Sequence of chain 1.B:
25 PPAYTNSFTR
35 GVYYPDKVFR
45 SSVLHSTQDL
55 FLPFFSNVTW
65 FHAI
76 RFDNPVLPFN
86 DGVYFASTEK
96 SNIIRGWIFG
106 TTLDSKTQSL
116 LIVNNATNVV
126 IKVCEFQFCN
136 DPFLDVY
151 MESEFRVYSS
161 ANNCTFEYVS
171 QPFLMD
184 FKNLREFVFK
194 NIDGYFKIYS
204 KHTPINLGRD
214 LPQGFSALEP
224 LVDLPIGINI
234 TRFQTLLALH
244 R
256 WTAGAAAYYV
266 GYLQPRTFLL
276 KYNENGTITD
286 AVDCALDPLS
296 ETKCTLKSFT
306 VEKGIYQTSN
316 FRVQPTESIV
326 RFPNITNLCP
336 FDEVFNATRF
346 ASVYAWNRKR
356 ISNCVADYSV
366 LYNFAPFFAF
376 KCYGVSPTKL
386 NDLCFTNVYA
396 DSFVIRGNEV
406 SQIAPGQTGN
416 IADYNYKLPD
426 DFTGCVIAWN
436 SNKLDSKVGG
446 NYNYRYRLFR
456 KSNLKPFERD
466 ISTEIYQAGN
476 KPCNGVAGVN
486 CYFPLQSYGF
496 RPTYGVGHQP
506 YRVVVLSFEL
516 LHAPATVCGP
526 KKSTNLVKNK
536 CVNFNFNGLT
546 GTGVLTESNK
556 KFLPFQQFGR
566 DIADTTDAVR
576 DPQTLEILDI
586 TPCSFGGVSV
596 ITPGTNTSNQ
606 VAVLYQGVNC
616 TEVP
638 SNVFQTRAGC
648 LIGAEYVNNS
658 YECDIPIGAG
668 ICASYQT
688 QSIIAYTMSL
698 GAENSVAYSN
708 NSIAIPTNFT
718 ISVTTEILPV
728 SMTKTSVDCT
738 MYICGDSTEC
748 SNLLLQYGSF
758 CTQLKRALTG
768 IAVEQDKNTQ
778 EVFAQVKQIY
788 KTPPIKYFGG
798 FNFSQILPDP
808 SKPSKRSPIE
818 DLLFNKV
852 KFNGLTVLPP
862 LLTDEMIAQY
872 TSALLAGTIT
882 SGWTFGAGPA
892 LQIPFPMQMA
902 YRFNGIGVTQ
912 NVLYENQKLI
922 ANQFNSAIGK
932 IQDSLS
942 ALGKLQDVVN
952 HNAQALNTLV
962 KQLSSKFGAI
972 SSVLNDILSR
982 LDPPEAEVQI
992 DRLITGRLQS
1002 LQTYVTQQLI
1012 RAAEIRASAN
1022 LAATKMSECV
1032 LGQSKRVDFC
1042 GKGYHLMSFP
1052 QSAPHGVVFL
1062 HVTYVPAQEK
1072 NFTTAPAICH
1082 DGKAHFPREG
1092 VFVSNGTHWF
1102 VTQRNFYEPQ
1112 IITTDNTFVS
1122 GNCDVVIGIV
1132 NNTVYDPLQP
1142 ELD

Binding-site contacts:
Ligand atom O5 contacts residue ASN715 of chain 1.B at 2.3 Å (h-bond).
Ligand atom O7 contacts residue LEU920 of chain 1.B at 3.2 Å.
Ligand atom O6 contacts residue GLN924 of chain 1.B at 3.8 Å.
Ligand atom C4 contacts residue ASN715 of chain 1.B at 4.2 Å.
Ligand atom O7 contacts residue ASN715 of chain 1.B at 3.9 Å.
Ligand atom N2 contacts residue ASN715 of chain 1.B at 2.9 Å (h-bond).
Ligand atom C7 contacts residue ASN715 of chain 1.B at 3.6 Å.
Ligand atom C2 contacts residue ASN715 of chain 1.B at 2.5 Å.
Ligand atom C1 contacts residue ASN715 of chain 1.B at 1.4 Å.
Ligand atom N2 contacts residue LEU920 of chain 1.B at 4.4 Å.
Ligand atom C7 contacts residue LEU920 of chain 1.B at 3.5 Å (hydrophobic).
Ligand atom O5 contacts residue GLN1069 of chain 1.B at 4.4 Å.
Ligand atom C5 contacts residue ASN715 of chain 1.B at 3.7 Å.
Ligand atom C3 contacts residue ASN715 of chain 1.B at 3.8 Å.
Ligand atom C8 contacts residue LEU920 of chain 1.B at 3.5 Å (hydrophobic).
Ligand atom O4 contacts residue LEU920 of chain 1.B at 4.4 Å.

A protein and the small-molecule ligand that binds it are described below.
Small molecule (SMILES): CC(=O)N[C@H]1[C@H](O[C@H]2[C@H](O)[C@@H](NC(C)=O)CO[C@@H]2CO)O[C@H](CO)[C@@H](O)[C@@H]1O